Binding-site contacts:
Ligand atom O2 contacts residue MET361 of chain 1.A at 4.0 Å.
Ligand atom O3 contacts residue TRP371 of chain 1.A at 3.7 Å.
Ligand atom O3 contacts residue TRP93 of chain 1.A at 3.6 Å (h-bond).
Ligand atom C4 contacts residue TYR186 of chain 1.A at 4.0 Å (hydrophobic).
Ligand atom C3 contacts residue ASP96 of chain 1.A at 3.5 Å.
Ligand atom C3 contacts residue ARG97 of chain 1.A at 3.7 Å.
Ligand atom C1 contacts residue ASP45 of chain 1.A at 3.8 Å.
Ligand atom C2 contacts residue ASP96 of chain 1.A at 3.2 Å.
Ligand atom C3 contacts residue TRP93 of chain 1.A at 3.8 Å (hydrophobic).
Ligand atom O2 contacts residue GLU142 of chain 1.A at 2.6 Å (salt-bridge).
Ligand atom C4 contacts residue TRP371 of chain 1.A at 3.6 Å (hydrophobic).
Ligand atom O4 contacts residue ARG375 of chain 1.A at 3.5 Å (salt-bridge).
Ligand atom O3 contacts residue ASP96 of chain 1.A at 2.6 Å (salt-bridge).
Ligand atom C6 contacts residue PRO185 of chain 1.A at 3.9 Å (hydrophobic).
Ligand atom C6 contacts residue TRP371 of chain 1.A at 3.6 Å (hydrophobic).
Ligand atom O1 contacts residue ASP45 of chain 1.A at 3.2 Å (salt-bridge).
Ligand atom C4 contacts residue ARG97 of chain 1.A at 3.9 Å.
Ligand atom C6 contacts residue GLU184 of chain 1.A at 3.3 Å.
Ligand atom O3 contacts residue GLU142 of chain 1.A at 4.0 Å.
Ligand atom O4 contacts residue TRP371 of chain 1.A at 3.8 Å.
Ligand atom O3 contacts residue ALA94 of chain 1.A at 3.5 Å.
Ligand atom O2 contacts residue LYS46 of chain 1.A at 2.9 Å (salt-bridge).
Ligand atom C1 contacts residue TYR186 of chain 1.A at 3.7 Å (hydrophobic).
Ligand atom C5 contacts residue GLU184 of chain 1.A at 4.0 Å.
Ligand atom C2 contacts residue LYS46 of chain 1.A at 4.0 Å.
Ligand atom O2 contacts residue ASP96 of chain 1.A at 2.8 Å (salt-bridge).
Ligand atom C6 contacts residue TYR186 of chain 1.A at 3.7 Å (hydrophobic).
Ligand atom O6 contacts residue TYR186 of chain 1.A at 3.1 Å (h-bond).
Ligand atom O6 contacts residue PRO185 of chain 1.A at 3.4 Å.
Ligand atom O2 contacts residue ALA94 of chain 1.A at 3.8 Å.
Ligand atom C1 contacts residue TRP261 of chain 1.A at 3.6 Å (hydrophobic).
Ligand atom O6 contacts residue PHE187 of chain 1.A at 3.9 Å.
Ligand atom O2 contacts residue TRP93 of chain 1.A at 3.3 Å (h-bond).
Ligand atom O6 contacts residue GLU184 of chain 1.A at 2.6 Å (salt-bridge).
Ligand atom O3 contacts residue ARG97 of chain 1.A at 2.7 Å (salt-bridge).
Ligand atom O5 contacts residue TYR186 of chain 1.A at 3.4 Å.
Ligand atom C2 contacts residue GLU142 of chain 1.A at 3.5 Å.
Ligand atom C6 contacts residue ARG375 of chain 1.A at 3.8 Å.
Ligand atom C2 contacts residue TRP261 of chain 1.A at 3.9 Å (hydrophobic).
Ligand atom O4 contacts residue ARG97 of chain 1.A at 2.9 Å (salt-bridge).

Sequence of chain 1.A:
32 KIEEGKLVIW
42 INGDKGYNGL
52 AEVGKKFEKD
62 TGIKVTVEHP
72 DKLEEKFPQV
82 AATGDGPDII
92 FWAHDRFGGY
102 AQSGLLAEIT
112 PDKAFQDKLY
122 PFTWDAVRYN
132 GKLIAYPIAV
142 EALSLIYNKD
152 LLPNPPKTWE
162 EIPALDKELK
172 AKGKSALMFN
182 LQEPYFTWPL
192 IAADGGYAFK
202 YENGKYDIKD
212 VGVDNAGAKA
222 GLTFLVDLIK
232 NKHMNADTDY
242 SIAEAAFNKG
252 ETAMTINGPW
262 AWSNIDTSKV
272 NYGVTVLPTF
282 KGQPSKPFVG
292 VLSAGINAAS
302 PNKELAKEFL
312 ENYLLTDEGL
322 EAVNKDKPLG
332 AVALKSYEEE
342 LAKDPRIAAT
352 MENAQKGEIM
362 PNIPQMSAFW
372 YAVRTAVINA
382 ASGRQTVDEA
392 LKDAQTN

A small-molecule ligand and the protein it binds are described below.
Small molecule (SMILES): OC[C@H]1O[C@H](O[C@H]2[C@H](O)[C@@H](O)[C@@H](O)O[C@@H]2CO)[C@H](O)[C@@H](O)[C@@H]1O